A protein and the small-molecule ligand that binds it are described below.
Small molecule (SMILES): CC(=O)N[C@H]1[C@H]([C@H](O)[C@H](O)CO)O[C@@](O[C@@H]2[C@@H](O)[C@H](O)O[C@H](CO)[C@@H]2O)(C(=O)O)C[C@@H]1O

Sequence of chain 1.T:
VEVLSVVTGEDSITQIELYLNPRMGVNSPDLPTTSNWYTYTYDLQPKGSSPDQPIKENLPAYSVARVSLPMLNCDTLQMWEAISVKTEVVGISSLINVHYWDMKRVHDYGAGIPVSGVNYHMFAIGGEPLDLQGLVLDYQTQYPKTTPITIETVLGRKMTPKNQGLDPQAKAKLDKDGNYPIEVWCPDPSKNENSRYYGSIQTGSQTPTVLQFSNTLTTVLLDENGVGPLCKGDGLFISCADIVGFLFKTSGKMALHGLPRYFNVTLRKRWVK

Binding-site contacts:
Ligand atom O1A contacts residue SER266 of chain 1.T at 3.6 Å (h-bond).
Ligand atom C7 contacts residue ASP51 of chain 1.T at 4.1 Å.
Ligand atom O1B contacts residue LYS268 of chain 1.T at 4.1 Å.
Ligand atom N5 contacts residue LYS264 of chain 1.T at 3.5 Å (salt-bridge).
Ligand atom C11 contacts residue TRP45 of chain 1.T at 4.0 Å (hydrophobic).
Ligand atom C1 contacts residue LYS268 of chain 1.T at 3.9 Å.
Ligand atom C6 contacts residue ASP51 of chain 1.T at 3.6 Å.
Ligand atom O1A contacts residue LYS268 of chain 1.T at 3.2 Å.
Ligand atom C11 contacts residue ASP51 of chain 1.T at 3.8 Å.
Ligand atom O1B contacts residue ASP114 of chain 1.T at 4.2 Å.
Ligand atom C8 contacts residue LYS268 of chain 1.T at 4.1 Å.
Ligand atom C10 contacts residue ASP51 of chain 1.T at 3.7 Å.
Ligand atom C11 contacts residue LYS264 of chain 1.T at 4.2 Å.
Ligand atom C1 contacts residue SER266 of chain 1.T at 3.5 Å.
Ligand atom C4 contacts residue ASP51 of chain 1.T at 3.9 Å.
Ligand atom O8 contacts residue LYS268 of chain 1.T at 2.7 Å (salt-bridge).
Ligand atom O10 contacts residue TRP45 of chain 1.T at 3.4 Å (h-bond).
Ligand atom C11 contacts residue TYR50 of chain 1.T at 3.6 Å (hydrophobic).
Ligand atom O1B contacts residue SER266 of chain 1.T at 2.6 Å (h-bond).
Ligand atom O9 contacts residue LYS268 of chain 1.T at 4.3 Å.
Ligand atom C10 contacts residue LYS264 of chain 1.T at 4.1 Å.
Ligand atom C4 contacts residue SER266 of chain 1.T at 4.4 Å.
Ligand atom C10 contacts residue TRP45 of chain 1.T at 3.8 Å (hydrophobic).
Ligand atom C4 contacts residue LYS264 of chain 1.T at 3.5 Å.
Ligand atom O4 contacts residue LYS264 of chain 1.T at 2.8 Å (salt-bridge).
Ligand atom O1B contacts residue LYS264 of chain 1.T at 4.4 Å.
Ligand atom O4 contacts residue TRP45 of chain 1.T at 3.3 Å.
Ligand atom C3 contacts residue ASP114 of chain 1.T at 3.9 Å.
Ligand atom C5 contacts residue LYS264 of chain 1.T at 4.1 Å.
Ligand atom C6 contacts residue LYS268 of chain 1.T at 4.4 Å.
Ligand atom N5 contacts residue ASP51 of chain 1.T at 2.8 Å (salt-bridge).
Ligand atom C5 contacts residue ASP51 of chain 1.T at 3.5 Å.